Sequence of chain 1.A:
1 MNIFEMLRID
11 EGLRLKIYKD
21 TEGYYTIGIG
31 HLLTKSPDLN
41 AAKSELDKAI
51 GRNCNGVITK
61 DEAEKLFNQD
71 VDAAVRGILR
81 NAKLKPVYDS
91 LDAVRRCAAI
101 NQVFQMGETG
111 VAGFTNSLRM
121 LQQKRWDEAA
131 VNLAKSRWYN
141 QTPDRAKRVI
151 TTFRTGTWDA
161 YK

The small molecule below binds the protein below.
Small molecule (SMILES): CC(=O)OCc1ccccc1

Binding-site contacts:
Ligand atom CAK contacts residue ALA99 of chain 1.A at 3.5 Å (hydrophobic).
Ligand atom CAG contacts residue ALA99 of chain 1.A at 3.6 Å (hydrophobic).
Ligand atom CAF contacts residue LEU118 of chain 1.A at 3.7 Å (hydrophobic).
Ligand atom CAD contacts residue ALA99 of chain 1.A at 3.7 Å (hydrophobic).
Ligand atom CAJ contacts residue LEU118 of chain 1.A at 4.2 Å (hydrophobic).
Ligand atom CAF contacts residue PHE153 of chain 1.A at 3.8 Å (hydrophobic).
Ligand atom CAG contacts residue LEU84 of chain 1.A at 3.6 Å (hydrophobic).
Ligand atom OAB contacts residue LEU118 of chain 1.A at 3.9 Å.
Ligand atom CAF contacts residue LEU121 of chain 1.A at 4.3 Å (hydrophobic).
Ligand atom CAH contacts residue ALA99 of chain 1.A at 3.6 Å (hydrophobic).
Ligand atom CAJ contacts residue LEU84 of chain 1.A at 4.3 Å (hydrophobic).
Ligand atom OAI contacts residue VAL103 of chain 1.A at 3.7 Å.
Ligand atom CAC contacts residue VAL87 of chain 1.A at 3.7 Å (hydrophobic).
Ligand atom OAI contacts residue LEU84 of chain 1.A at 4.2 Å.
Ligand atom CAD contacts residue LEU121 of chain 1.A at 4.2 Å (hydrophobic).
Ligand atom CAC contacts residue LEU118 of chain 1.A at 4.0 Å (hydrophobic).
Ligand atom CAD contacts residue VAL87 of chain 1.A at 3.7 Å (hydrophobic).
Ligand atom CAC contacts residue LEU84 of chain 1.A at 4.0 Å (hydrophobic).
Ligand atom CAE contacts residue ALA99 of chain 1.A at 3.8 Å (hydrophobic).
Ligand atom CAC contacts residue TYR88 of chain 1.A at 3.7 Å (hydrophobic).
Ligand atom OAB contacts residue GLN102 of chain 1.A at 3.2 Å (h-bond).
Ligand atom CAA contacts residue PHE114 of chain 1.A at 3.8 Å (hydrophobic).
Ligand atom CAK contacts residue LEU84 of chain 1.A at 4.2 Å (hydrophobic).
Ligand atom OAB contacts residue PHE114 of chain 1.A at 4.2 Å.
Ligand atom CAG contacts residue VAL103 of chain 1.A at 4.1 Å (hydrophobic).
Ligand atom OAI contacts residue GLN102 of chain 1.A at 4.1 Å.
Ligand atom CAH contacts residue VAL103 of chain 1.A at 3.9 Å (hydrophobic).
Ligand atom CAC contacts residue ALA99 of chain 1.A at 3.8 Å (hydrophobic).
Ligand atom CAF contacts residue ALA99 of chain 1.A at 3.5 Å (hydrophobic).
Ligand atom CAK contacts residue LEU118 of chain 1.A at 4.1 Å (hydrophobic).
Ligand atom CAH contacts residue GLN102 of chain 1.A at 3.7 Å.
Ligand atom CAC contacts residue LEU91 of chain 1.A at 4.3 Å (hydrophobic).
Ligand atom CAE contacts residue TYR88 of chain 1.A at 4.1 Å (hydrophobic).
Ligand atom CAE contacts residue ILE78 of chain 1.A at 4.2 Å (hydrophobic).
Ligand atom CAJ contacts residue GLN102 of chain 1.A at 3.9 Å.
Ligand atom CAD contacts residue LEU118 of chain 1.A at 3.6 Å (hydrophobic).
Ligand atom CAA contacts residue LEU84 of chain 1.A at 4.1 Å (hydrophobic).
Ligand atom CAA contacts residue VAL111 of chain 1.A at 4.1 Å (hydrophobic).
Ligand atom CAE contacts residue LEU84 of chain 1.A at 3.8 Å (hydrophobic).
Ligand atom CAD contacts residue LEU91 of chain 1.A at 4.1 Å (hydrophobic).